The protein below binds the small molecule below.
Small molecule (SMILES): CC(=O)N[C@@H]1[C@@H](O)[C@H](O)[C@@H](CO)O[C@H]1O

Binding-site contacts:
Ligand atom O5 contacts residue ASN355 of chain 1.C at 2.5 Å (h-bond).
Ligand atom O7 contacts residue THR356 of chain 1.C at 4.2 Å.
Ligand atom O7 contacts residue SER357 of chain 1.C at 2.2 Å.
Ligand atom C6 contacts residue NAG1 of chain 1.OA at 4.4 Å.
Ligand atom C1 contacts residue ASN355 of chain 1.C at 1.8 Å.
Ligand atom O3 contacts residue NAG1 of chain 1.OA at 4.4 Å.
Ligand atom O7 contacts residue GLY358 of chain 1.C at 3.7 Å.
Ligand atom O3 contacts residue SER357 of chain 1.C at 4.3 Å.
Ligand atom C8 contacts residue SER357 of chain 1.C at 3.9 Å.
Ligand atom C7 contacts residue ASN355 of chain 1.C at 3.4 Å.
Ligand atom C7 contacts residue SER357 of chain 1.C at 2.9 Å.
Ligand atom C3 contacts residue ASN355 of chain 1.C at 4.2 Å.
Ligand atom N2 contacts residue SER357 of chain 1.C at 3.6 Å.
Ligand atom N2 contacts residue ASN355 of chain 1.C at 3.2 Å (h-bond).
Ligand atom O6 contacts residue ASN355 of chain 1.C at 3.7 Å.
Ligand atom C1 contacts residue SER357 of chain 1.C at 4.2 Å.
Ligand atom C2 contacts residue SER357 of chain 1.C at 3.4 Å.
Ligand atom C7 contacts residue GLY358 of chain 1.C at 4.4 Å.
Ligand atom C8 contacts residue GLY358 of chain 1.C at 4.2 Å.
Ligand atom C2 contacts residue ASN355 of chain 1.C at 3.0 Å.
Ligand atom O4 contacts residue NAG1 of chain 1.OA at 4.0 Å.
Ligand atom C8 contacts residue ASN355 of chain 1.C at 4.5 Å.
Ligand atom C6 contacts residue ASN355 of chain 1.C at 4.4 Å.
Ligand atom C4 contacts residue NAG1 of chain 1.OA at 4.0 Å.
Ligand atom O7 contacts residue ASN355 of chain 1.C at 3.3 Å (h-bond).
Ligand atom C3 contacts residue SER357 of chain 1.C at 4.3 Å.
Ligand atom C5 contacts residue ASN355 of chain 1.C at 3.9 Å.
Ligand atom O6 contacts residue TYS110 of chain 1.K at 3.9 Å.

Sequence of chain 1.K:
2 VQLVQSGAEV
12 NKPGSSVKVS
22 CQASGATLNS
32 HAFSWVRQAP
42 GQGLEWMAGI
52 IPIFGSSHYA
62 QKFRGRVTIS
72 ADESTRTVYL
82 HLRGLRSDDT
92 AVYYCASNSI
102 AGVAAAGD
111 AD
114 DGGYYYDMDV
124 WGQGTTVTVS

Sequence of chain 1.C:
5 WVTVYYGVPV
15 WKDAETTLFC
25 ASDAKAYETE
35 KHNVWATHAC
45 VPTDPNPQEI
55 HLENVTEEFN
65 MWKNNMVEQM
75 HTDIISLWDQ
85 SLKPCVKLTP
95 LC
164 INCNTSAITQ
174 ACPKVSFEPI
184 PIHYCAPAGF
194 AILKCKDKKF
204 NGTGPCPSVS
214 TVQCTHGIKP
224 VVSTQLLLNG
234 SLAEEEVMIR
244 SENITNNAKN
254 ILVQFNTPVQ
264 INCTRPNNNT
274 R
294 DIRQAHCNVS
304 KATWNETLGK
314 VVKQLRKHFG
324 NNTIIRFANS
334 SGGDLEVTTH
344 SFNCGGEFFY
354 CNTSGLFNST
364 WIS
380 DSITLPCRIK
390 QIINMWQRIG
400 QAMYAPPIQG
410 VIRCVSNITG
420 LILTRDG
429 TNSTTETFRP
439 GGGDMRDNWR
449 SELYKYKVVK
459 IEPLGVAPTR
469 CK